A protein and the small-molecule ligand that binds it are described below.
Small molecule (SMILES): COc1ccc2c(c1)cc(C(=O)NS(=O)(=O)c1cc3ccccc3o1)n2CC(=O)O

Binding-site contacts:
Ligand atom CAK contacts residue GLN164 of chain 1.B at 3.3 Å.
Ligand atom O contacts residue SER197 of chain 1.B at 3.3 Å (h-bond).
Ligand atom CAU contacts residue HIS47 of chain 1.B at 3.8 Å.
Ligand atom OAC contacts residue ASP161 of chain 1.B at 3.6 Å (salt-bridge).
Ligand atom CAZ contacts residue HIS44 of chain 1.B at 3.8 Å.
Ligand atom OAE contacts residue MET40 of chain 1.B at 3.3 Å.
Ligand atom CAJ contacts residue PRO38 of chain 1.B at 3.7 Å (hydrophobic).
Ligand atom CAO contacts residue HIS47 of chain 1.B at 3.8 Å.
Ligand atom C contacts residue HIS44 of chain 1.B at 3.5 Å.
Ligand atom OAD contacts residue HIS47 of chain 1.B at 3.1 Å (h-bond).
Ligand atom N contacts residue HIS44 of chain 1.B at 3.8 Å.
Ligand atom NAQ contacts residue HIS47 of chain 1.B at 2.8 Å (h-bond).
Ligand atom C contacts residue SER197 of chain 1.B at 3.8 Å.
Ligand atom SBD contacts residue MET40 of chain 1.B at 3.8 Å.
Ligand atom CAA contacts residue GLY46 of chain 1.B at 3.5 Å.
Ligand atom CAL contacts residue MET195 of chain 1.B at 3.2 Å (hydrophobic).
Ligand atom CAH contacts residue GLN164 of chain 1.B at 3.9 Å.
Ligand atom CAM contacts residue GLY46 of chain 1.B at 3.6 Å.
Ligand atom CAN contacts residue PRO38 of chain 1.B at 3.4 Å (hydrophobic).
Ligand atom CA contacts residue MET195 of chain 1.B at 3.7 Å (hydrophobic).
Ligand atom CAY contacts residue PRO38 of chain 1.B at 3.7 Å (hydrophobic).
Ligand atom CAA contacts residue PRO185 of chain 1.B at 3.4 Å (hydrophobic).
Ligand atom CAN contacts residue MET40 of chain 1.B at 3.4 Å (hydrophobic).
Ligand atom CBB contacts residue HIS44 of chain 1.B at 3.6 Å.
Ligand atom OAR contacts residue VAL187 of chain 1.B at 3.1 Å (h-bond).
Ligand atom OAD contacts residue THR39 of chain 1.B at 3.4 Å.
Ligand atom O contacts residue SER196 of chain 1.B at 3.5 Å.
Ligand atom SBD contacts residue HIS47 of chain 1.B at 3.6 Å (h-bond).
Ligand atom OAR contacts residue THR186 of chain 1.B at 3.8 Å.
Ligand atom CAA contacts residue LEU50 of chain 1.B at 3.8 Å (hydrophobic).
Ligand atom OXT contacts residue HIS44 of chain 1.B at 2.6 Å (h-bond).
Ligand atom CAV contacts residue GLY46 of chain 1.B at 3.4 Å.
Ligand atom CAL contacts residue HIS44 of chain 1.B at 3.9 Å.
Ligand atom CAH contacts residue VAL139 of chain 1.B at 3.6 Å (hydrophobic).
Ligand atom C contacts residue SER196 of chain 1.B at 3.7 Å.
Ligand atom OXT contacts residue SER197 of chain 1.B at 3.8 Å.
Ligand atom CA contacts residue LYS160 of chain 1.B at 3.8 Å.
Ligand atom OAR contacts residue GLY46 of chain 1.B at 3.3 Å.
Ligand atom CAN contacts residue THR39 of chain 1.B at 3.2 Å.
Ligand atom OAD contacts residue MET40 of chain 1.B at 2.6 Å (h-bond).

Sequence of chain 1.B:
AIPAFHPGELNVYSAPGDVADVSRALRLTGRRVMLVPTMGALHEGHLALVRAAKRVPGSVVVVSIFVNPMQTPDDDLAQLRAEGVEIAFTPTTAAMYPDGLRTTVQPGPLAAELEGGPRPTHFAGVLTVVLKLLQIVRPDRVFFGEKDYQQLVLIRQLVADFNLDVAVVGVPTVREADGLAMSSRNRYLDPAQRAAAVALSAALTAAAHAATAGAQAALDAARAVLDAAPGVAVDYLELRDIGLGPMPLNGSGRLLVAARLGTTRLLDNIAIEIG